Binding-site contacts:
Ligand atom O7 contacts residue HIS386 of chain 1.A at 3.9 Å.
Ligand atom C1 contacts residue ASN341 of chain 1.E at 1.4 Å.
Ligand atom O7 contacts residue ASN341 of chain 1.E at 3.7 Å.
Ligand atom C8 contacts residue ASN341 of chain 1.E at 4.5 Å.
Ligand atom C7 contacts residue LYS276 of chain 1.E at 4.4 Å.
Ligand atom C8 contacts residue THR340 of chain 1.E at 4.1 Å.
Ligand atom C8 contacts residue LYS276 of chain 1.E at 3.6 Å.
Ligand atom O5 contacts residue ASN341 of chain 1.E at 2.4 Å (h-bond).
Ligand atom N2 contacts residue ASN341 of chain 1.E at 2.9 Å (h-bond).
Ligand atom C4 contacts residue ASN341 of chain 1.E at 4.2 Å.
Ligand atom C8 contacts residue SER339 of chain 1.E at 3.8 Å.
Ligand atom C3 contacts residue ASN341 of chain 1.E at 3.8 Å.
Ligand atom C5 contacts residue ASN341 of chain 1.E at 3.7 Å.
Ligand atom C7 contacts residue ASN341 of chain 1.E at 3.4 Å.
Ligand atom C8 contacts residue GLU357 of chain 1.E at 3.9 Å.
Ligand atom C2 contacts residue ASN341 of chain 1.E at 2.4 Å.

This small molecule binds to this protein.
Small molecule (SMILES): CC(=O)N[C@@H]1[C@@H](O)[C@H](O)[C@@H](CO)O[C@H]1O

Sequence of chain 1.A:
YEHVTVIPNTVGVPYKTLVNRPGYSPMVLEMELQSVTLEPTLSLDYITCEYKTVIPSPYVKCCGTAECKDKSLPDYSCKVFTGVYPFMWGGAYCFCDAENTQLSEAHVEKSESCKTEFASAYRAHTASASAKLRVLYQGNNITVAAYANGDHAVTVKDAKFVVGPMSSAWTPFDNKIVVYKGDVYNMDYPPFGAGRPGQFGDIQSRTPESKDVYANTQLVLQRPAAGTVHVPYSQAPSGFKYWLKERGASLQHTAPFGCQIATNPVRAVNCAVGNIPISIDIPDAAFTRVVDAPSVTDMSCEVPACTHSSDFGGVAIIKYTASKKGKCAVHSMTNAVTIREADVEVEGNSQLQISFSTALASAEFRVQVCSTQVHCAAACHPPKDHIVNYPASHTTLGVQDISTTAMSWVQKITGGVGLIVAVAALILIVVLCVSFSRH

Sequence of chain 1.E:
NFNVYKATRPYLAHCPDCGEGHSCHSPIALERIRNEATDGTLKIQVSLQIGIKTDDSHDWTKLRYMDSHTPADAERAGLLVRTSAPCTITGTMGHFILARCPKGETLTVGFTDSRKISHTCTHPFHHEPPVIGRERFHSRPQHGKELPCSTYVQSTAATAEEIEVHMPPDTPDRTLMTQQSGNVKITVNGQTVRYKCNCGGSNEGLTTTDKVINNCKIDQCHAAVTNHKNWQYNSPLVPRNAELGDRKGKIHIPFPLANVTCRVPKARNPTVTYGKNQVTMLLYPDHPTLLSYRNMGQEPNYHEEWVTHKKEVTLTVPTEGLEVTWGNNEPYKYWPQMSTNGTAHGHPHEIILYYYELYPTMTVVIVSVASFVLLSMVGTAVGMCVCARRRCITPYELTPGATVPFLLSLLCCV